Binding-site contacts:
Ligand atom O contacts residue CYS163 of chain 1.A at 3.6 Å.
Ligand atom CB contacts residue ARG127 of chain 1.A at 3.9 Å.
Ligand atom CD contacts residue TYR130 of chain 1.A at 3.8 Å (hydrophobic).
Ligand atom O contacts residue ASP162 of chain 1.A at 3.9 Å.
Ligand atom NH1 contacts residue GLU329 of chain 1.A at 2.8 Å (salt-bridge).
Ligand atom O contacts residue ASP162 of chain 1.A at 3.4 Å.
Ligand atom O contacts residue TRP324 of chain 1.A at 3.6 Å.
Ligand atom O contacts residue CYS163 of chain 1.A at 3.9 Å.
Ligand atom NH2 contacts residue TRP324 of chain 1.A at 2.9 Å (h-bond).
Ligand atom CD2 contacts residue SER161 of chain 1.A at 3.8 Å.
Ligand atom CD2 contacts residue ASP112 of chain 1.A at 3.4 Å.
Ligand atom CD contacts residue TRP324 of chain 1.A at 3.9 Å (hydrophobic).
Ligand atom C contacts residue ASP162 of chain 1.A at 3.5 Å.
Ligand atom N contacts residue TRP324 of chain 1.A at 3.6 Å.
Ligand atom CZ contacts residue GLU329 of chain 1.A at 3.5 Å.
Ligand atom CA contacts residue ASP162 of chain 1.A at 3.7 Å.
Ligand atom C contacts residue TRP324 of chain 1.A at 3.6 Å (hydrophobic).
Ligand atom NE contacts residue TYR130 of chain 1.A at 3.9 Å.
Ligand atom CZ contacts residue TRP324 of chain 1.A at 3.9 Å (hydrophobic).
Ligand atom CA contacts residue SER161 of chain 1.A at 3.8 Å.
Ligand atom CG contacts residue TRP324 of chain 1.A at 3.6 Å (hydrophobic).
Ligand atom CB contacts residue CYS163 of chain 1.A at 3.9 Å (hydrophobic).
Ligand atom NH2 contacts residue GLU329 of chain 1.A at 2.8 Å (salt-bridge).
Ligand atom CB contacts residue VAL323 of chain 1.A at 3.9 Å (hydrophobic).
Ligand atom CG contacts residue VAL323 of chain 1.A at 3.4 Å (hydrophobic).
Ligand atom OG1 contacts residue ARG127 of chain 1.A at 3.0 Å (salt-bridge).
Ligand atom NH2 contacts residue ASP326 of chain 1.A at 3.9 Å.
Ligand atom O contacts residue TRP324 of chain 1.A at 3.7 Å.
Ligand atom CG contacts residue GLU126 of chain 1.A at 3.8 Å.
Ligand atom O contacts residue ARG127 of chain 1.A at 2.9 Å (salt-bridge).
Ligand atom O contacts residue MET121 of chain 1.A at 3.9 Å.
Ligand atom C contacts residue SER161 of chain 1.A at 3.4 Å.
Ligand atom CA contacts residue SER161 of chain 1.A at 3.4 Å.
Ligand atom O contacts residue SER161 of chain 1.A at 3.6 Å (h-bond).
Ligand atom CD contacts residue VAL323 of chain 1.A at 3.9 Å (hydrophobic).
Ligand atom NH1 contacts residue TYR130 of chain 1.A at 3.6 Å (h-bond).
Ligand atom CD1 contacts residue LEU123 of chain 1.A at 3.8 Å (hydrophobic).
Ligand atom CD contacts residue TYR130 of chain 1.A at 3.6 Å (hydrophobic).
Ligand atom CA contacts residue TRP324 of chain 1.A at 3.5 Å (hydrophobic).
Ligand atom N contacts residue SER161 of chain 1.A at 2.8 Å (h-bond).

The protein below binds the small molecule below.
Small molecule (SMILES): CC(C)C[C@@H](C=O)NC(=O)[C@H](CC(N)=O)NC(=O)[C@H](CC(C)C)NC(=O)[C@@H](NC(=O)[C@@H](NC(=O)[C@@H]1CCCN1C(=O)[C@H](CCCN=C(N)N)NC(=O)[C@H](CCCCN)NC(=O)[C@@H]1CCCN1)[C@@H](C)O)[C@@H](C)O

Sequence of chain 1.A:
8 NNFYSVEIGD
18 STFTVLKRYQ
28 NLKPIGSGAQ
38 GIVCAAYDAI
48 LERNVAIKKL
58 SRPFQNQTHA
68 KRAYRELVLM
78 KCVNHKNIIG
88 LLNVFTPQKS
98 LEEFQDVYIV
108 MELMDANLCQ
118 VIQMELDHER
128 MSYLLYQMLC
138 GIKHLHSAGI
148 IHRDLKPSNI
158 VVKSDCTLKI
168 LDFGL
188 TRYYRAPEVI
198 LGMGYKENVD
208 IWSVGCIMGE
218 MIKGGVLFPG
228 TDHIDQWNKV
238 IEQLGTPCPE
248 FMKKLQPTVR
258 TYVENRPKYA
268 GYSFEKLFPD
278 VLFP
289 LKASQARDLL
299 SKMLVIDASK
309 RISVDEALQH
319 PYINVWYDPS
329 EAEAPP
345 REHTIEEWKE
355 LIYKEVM